The small molecule below binds the protein below.
Small molecule (SMILES): CC(=O)N[C@@H]1[C@@H](O)[C@H](O)[C@@H](CO)O[C@H]1O

Sequence of chain 51.B:
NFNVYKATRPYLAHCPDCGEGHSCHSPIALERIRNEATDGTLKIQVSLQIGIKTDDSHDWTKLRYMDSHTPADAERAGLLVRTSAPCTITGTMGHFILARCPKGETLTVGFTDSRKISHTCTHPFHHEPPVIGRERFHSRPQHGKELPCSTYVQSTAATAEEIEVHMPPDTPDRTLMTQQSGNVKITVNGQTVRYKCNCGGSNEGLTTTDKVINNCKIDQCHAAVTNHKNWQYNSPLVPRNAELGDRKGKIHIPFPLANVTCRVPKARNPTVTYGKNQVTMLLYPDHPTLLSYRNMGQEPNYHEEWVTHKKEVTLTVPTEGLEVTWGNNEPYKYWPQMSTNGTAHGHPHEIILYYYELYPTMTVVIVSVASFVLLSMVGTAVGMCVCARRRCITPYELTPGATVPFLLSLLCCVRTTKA

Binding-site contacts:
Ligand atom C5 contacts residue ASN259 of chain 51.B at 3.7 Å.
Ligand atom C1 contacts residue ASN259 of chain 51.B at 1.4 Å.
Ligand atom C8 contacts residue ASN259 of chain 51.B at 4.1 Å.
Ligand atom O6 contacts residue LYS115 of chain 51.A at 4.4 Å.
Ligand atom C4 contacts residue ASN259 of chain 51.B at 4.2 Å.
Ligand atom C6 contacts residue THR116 of chain 51.A at 3.5 Å.
Ligand atom O6 contacts residue PHE118 of chain 51.A at 3.9 Å.
Ligand atom C6 contacts residue PHE118 of chain 51.A at 4.4 Å (hydrophobic).
Ligand atom O5 contacts residue THR116 of chain 51.A at 2.6 Å (h-bond).
Ligand atom O5 contacts residue ASN259 of chain 51.B at 2.4 Å (h-bond).
Ligand atom O7 contacts residue ASN259 of chain 51.B at 3.0 Å (h-bond).
Ligand atom C2 contacts residue ASN259 of chain 51.B at 2.4 Å.
Ligand atom C7 contacts residue ASN259 of chain 51.B at 3.1 Å.
Ligand atom C5 contacts residue THR116 of chain 51.A at 3.5 Å.
Ligand atom C3 contacts residue ASN259 of chain 51.B at 3.8 Å.
Ligand atom C6 contacts residue LYS115 of chain 51.A at 3.9 Å.
Ligand atom N2 contacts residue ASN259 of chain 51.B at 2.9 Å (h-bond).
Ligand atom C1 contacts residue THR116 of chain 51.A at 3.3 Å.

Sequence of chain 51.A:
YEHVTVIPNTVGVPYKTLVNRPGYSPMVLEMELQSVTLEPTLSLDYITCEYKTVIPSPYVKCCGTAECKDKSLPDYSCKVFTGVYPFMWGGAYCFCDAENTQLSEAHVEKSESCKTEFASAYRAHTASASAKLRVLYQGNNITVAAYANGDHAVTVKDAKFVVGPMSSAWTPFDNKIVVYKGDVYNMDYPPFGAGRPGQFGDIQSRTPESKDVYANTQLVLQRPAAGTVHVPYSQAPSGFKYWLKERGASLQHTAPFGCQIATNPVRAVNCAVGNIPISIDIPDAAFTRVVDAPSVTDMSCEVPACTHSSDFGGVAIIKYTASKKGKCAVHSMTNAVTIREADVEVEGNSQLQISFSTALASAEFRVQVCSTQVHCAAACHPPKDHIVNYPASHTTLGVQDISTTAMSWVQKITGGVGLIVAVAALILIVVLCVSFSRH